Binding-site contacts:
Ligand atom N04 contacts residue GLU127 of chain 1.B at 3.2 Å (salt-bridge).
Ligand atom C09 contacts residue GLY126 of chain 1.B at 3.7 Å.
Ligand atom O02 contacts residue GLY126 of chain 1.B at 3.9 Å.
Ligand atom C07 contacts residue ASN128 of chain 1.B at 4.5 Å.
Ligand atom O02 contacts residue GLU127 of chain 1.B at 3.7 Å.
Ligand atom C08 contacts residue GLY126 of chain 1.B at 4.0 Å.
Ligand atom C08 contacts residue GLU127 of chain 1.B at 4.1 Å.
Ligand atom C15 contacts residue GLY126 of chain 1.B at 3.8 Å.
Ligand atom N04 contacts residue GLY126 of chain 1.B at 3.9 Å.
Ligand atom O02 contacts residue ASN128 of chain 1.B at 4.5 Å.
Ligand atom C09 contacts residue GLU127 of chain 1.B at 4.2 Å.
Ligand atom C07 contacts residue GLY126 of chain 1.B at 4.5 Å.
Ligand atom C07 contacts residue GLU127 of chain 1.B at 4.4 Å.

A small-molecule ligand and the protein it binds are described below.
Small molecule (SMILES): COC[C@@H](C)N

Sequence of chain 1.B:
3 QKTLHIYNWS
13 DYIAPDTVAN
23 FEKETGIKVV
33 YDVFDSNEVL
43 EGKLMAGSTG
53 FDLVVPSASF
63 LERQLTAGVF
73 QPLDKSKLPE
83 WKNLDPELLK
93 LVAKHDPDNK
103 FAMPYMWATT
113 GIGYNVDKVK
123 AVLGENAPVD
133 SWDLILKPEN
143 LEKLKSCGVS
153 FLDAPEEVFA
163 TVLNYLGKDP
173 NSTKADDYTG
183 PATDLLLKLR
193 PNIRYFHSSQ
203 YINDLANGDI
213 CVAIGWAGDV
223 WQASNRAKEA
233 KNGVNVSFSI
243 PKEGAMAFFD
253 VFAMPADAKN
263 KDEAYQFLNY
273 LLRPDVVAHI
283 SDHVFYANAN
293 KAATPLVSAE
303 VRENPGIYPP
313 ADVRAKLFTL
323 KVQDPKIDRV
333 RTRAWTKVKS